Sequence of chain 2.B:
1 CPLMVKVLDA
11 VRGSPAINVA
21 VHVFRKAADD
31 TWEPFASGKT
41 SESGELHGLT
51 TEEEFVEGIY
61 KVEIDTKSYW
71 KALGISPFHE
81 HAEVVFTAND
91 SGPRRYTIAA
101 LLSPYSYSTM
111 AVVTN

A protein and the small-molecule ligand that binds it are described below.
Small molecule (SMILES): N[C@@H](Cc1cc(I)c(Oc2cc(I)c(O)c(I)c2)c(I)c1)C(=O)O

Sequence of chain 1.B:
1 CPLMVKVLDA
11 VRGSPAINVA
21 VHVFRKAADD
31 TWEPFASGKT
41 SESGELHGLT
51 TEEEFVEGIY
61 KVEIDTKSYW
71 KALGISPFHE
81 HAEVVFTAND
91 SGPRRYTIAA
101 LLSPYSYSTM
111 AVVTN

Binding-site contacts:
Ligand atom C4 contacts residue T441 of chain 2.D at 0.7 Å.
Ligand atom C4 contacts residue LYS6 of chain 1.B at 3.8 Å.
Ligand atom C3 contacts residue LYS6 of chain 1.B at 3.7 Å.
Ligand atom C3' contacts residue LEU8 of chain 2.B at 3.4 Å (hydrophobic).
Ligand atom C5 contacts residue LYS6 of chain 2.B at 3.6 Å.
Ligand atom C5 contacts residue T441 of chain 2.D at 1.1 Å.
Ligand atom I5' contacts residue ALA99 of chain 1.B at 3.8 Å.
Ligand atom C6 contacts residue LYS6 of chain 2.B at 3.2 Å.
Ligand atom C7 contacts residue T441 of chain 2.D at 2.6 Å.
Ligand atom O4 contacts residue T441 of chain 2.D at 1.5 Å.
Ligand atom I3 contacts residue T441 of chain 2.D at 1.9 Å.
Ligand atom C2 contacts residue T441 of chain 2.D at 1.2 Å.
Ligand atom I3' contacts residue LEU101 of chain 2.B at 3.8 Å.
Ligand atom C2' contacts residue T441 of chain 2.D at 0.9 Å.
Ligand atom C6 contacts residue T441 of chain 2.D at 1.1 Å.
Ligand atom C6' contacts residue LEU8 of chain 1.B at 3.8 Å (hydrophobic).
Ligand atom C5' contacts residue ALA99 of chain 1.B at 3.7 Å (hydrophobic).
Ligand atom C1 contacts residue T441 of chain 2.D at 1.4 Å.
Ligand atom O4' contacts residue T441 of chain 2.D at 2.5 Å.
Ligand atom C2' contacts residue LEU8 of chain 2.B at 3.5 Å (hydrophobic).
Ligand atom O4' contacts residue LEU101 of chain 2.B at 3.4 Å.
Ligand atom C3 contacts residue T441 of chain 2.D at 1.1 Å.
Ligand atom I5' contacts residue LEU101 of chain 1.B at 3.8 Å.
Ligand atom C1 contacts residue LYS6 of chain 2.B at 3.2 Å.
Ligand atom I3' contacts residue LEU8 of chain 2.B at 2.4 Å.
Ligand atom I5' contacts residue T441 of chain 2.D at 2.8 Å.
Ligand atom C6' contacts residue ALA99 of chain 1.B at 3.3 Å (hydrophobic).
Ligand atom I3' contacts residue T441 of chain 2.D at 2.5 Å.
Ligand atom C4' contacts residue T441 of chain 2.D at 1.8 Å.
Ligand atom C6' contacts residue T441 of chain 2.D at 1.2 Å.
Ligand atom I3' contacts residue ALA100 of chain 2.B at 3.2 Å.
Ligand atom C2 contacts residue LYS6 of chain 2.B at 3.8 Å.
Ligand atom C3' contacts residue T441 of chain 2.D at 1.2 Å.
Ligand atom C7 contacts residue GLU45 of chain 2.B at 3.4 Å.
Ligand atom I3 contacts residue LEU8 of chain 1.B at 3.0 Å.
Ligand atom C7 contacts residue LYS6 of chain 2.B at 3.5 Å.
Ligand atom C1' contacts residue T441 of chain 2.D at 0.9 Å.
Ligand atom C5' contacts residue T441 of chain 2.D at 1.6 Å.
Ligand atom I5 contacts residue T441 of chain 2.D at 1.2 Å.
Ligand atom C7 contacts residue MET4 of chain 2.B at 3.8 Å (hydrophobic).